The small molecule below binds the protein below.
Small molecule (SMILES): CC(=O)N[C@@H]1[C@@H](O)[C@H](O)[C@@H](CO)O[C@H]1O

Binding-site contacts:
Ligand atom N2 contacts residue ASP145 of chain 1.B at 2.8 Å (salt-bridge).
Ligand atom O6 contacts residue ASN178 of chain 1.B at 3.4 Å (h-bond).
Ligand atom C4 contacts residue HIS180 of chain 1.B at 4.1 Å.
Ligand atom C3 contacts residue ASP145 of chain 1.B at 3.2 Å.
Ligand atom C7 contacts residue ASN174 of chain 1.B at 4.0 Å.
Ligand atom C2 contacts residue ASN113 of chain 1.B at 2.5 Å.
Ligand atom C8 contacts residue GLY141 of chain 1.B at 3.5 Å.
Ligand atom C4 contacts residue ASN178 of chain 1.B at 4.0 Å.
Ligand atom C1 contacts residue ASN178 of chain 1.B at 3.9 Å.
Ligand atom C7 contacts residue TYR137 of chain 1.B at 3.5 Å (hydrophobic).
Ligand atom C1 contacts residue ASN113 of chain 1.B at 1.4 Å.
Ligand atom O5 contacts residue ASN178 of chain 1.B at 3.1 Å.
Ligand atom C1 contacts residue ASN174 of chain 1.B at 4.5 Å.
Ligand atom O4 contacts residue HIS180 of chain 1.B at 4.5 Å.
Ligand atom O3 contacts residue HIS180 of chain 1.B at 2.9 Å (h-bond).
Ligand atom O7 contacts residue ASN174 of chain 1.B at 2.9 Å (h-bond).
Ligand atom N2 contacts residue TYR137 of chain 1.B at 3.9 Å.
Ligand atom C8 contacts residue TYR137 of chain 1.B at 3.2 Å (hydrophobic).
Ligand atom C8 contacts residue ASP145 of chain 1.B at 3.4 Å.
Ligand atom C7 contacts residue ASP145 of chain 1.B at 3.5 Å.
Ligand atom O7 contacts residue TYR137 of chain 1.B at 3.9 Å.
Ligand atom C2 contacts residue ASP145 of chain 1.B at 3.7 Å.
Ligand atom C5 contacts residue ASN178 of chain 1.B at 4.0 Å.
Ligand atom O3 contacts residue ASP145 of chain 1.B at 2.3 Å (salt-bridge).
Ligand atom C5 contacts residue ASN113 of chain 1.B at 3.6 Å.
Ligand atom O7 contacts residue ASN113 of chain 1.B at 3.4 Å (h-bond).
Ligand atom C7 contacts residue ASN113 of chain 1.B at 3.4 Å.
Ligand atom C6 contacts residue ASN178 of chain 1.B at 3.7 Å.
Ligand atom C8 contacts residue PHE171 of chain 1.B at 4.3 Å (hydrophobic).
Ligand atom O7 contacts residue LEU175 of chain 1.B at 3.5 Å.
Ligand atom O5 contacts residue ASN113 of chain 1.B at 2.4 Å (h-bond).
Ligand atom C3 contacts residue ASN113 of chain 1.B at 3.8 Å.
Ligand atom C1 contacts residue TYR137 of chain 1.B at 4.1 Å (hydrophobic).
Ligand atom C4 contacts residue ASN113 of chain 1.B at 4.3 Å.
Ligand atom C3 contacts residue HIS180 of chain 1.B at 4.0 Å.
Ligand atom N2 contacts residue ASN113 of chain 1.B at 3.0 Å (h-bond).
Ligand atom C7 contacts residue LEU175 of chain 1.B at 4.3 Å (hydrophobic).
Ligand atom C2 contacts residue ASN178 of chain 1.B at 4.3 Å.

Sequence of chain 1.B:
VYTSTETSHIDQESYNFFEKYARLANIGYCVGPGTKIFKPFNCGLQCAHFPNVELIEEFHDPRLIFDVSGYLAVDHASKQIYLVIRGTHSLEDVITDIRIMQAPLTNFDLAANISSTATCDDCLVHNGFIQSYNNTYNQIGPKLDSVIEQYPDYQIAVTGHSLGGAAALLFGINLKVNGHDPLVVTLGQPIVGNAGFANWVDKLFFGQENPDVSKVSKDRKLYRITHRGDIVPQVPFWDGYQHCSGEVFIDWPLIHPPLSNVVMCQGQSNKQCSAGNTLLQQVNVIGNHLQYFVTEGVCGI